Binding-site contacts:
Ligand atom C3 contacts residue SQ01 of chain 2.K at 2.9 Å.
Ligand atom O4 contacts residue ASP208 of chain 2.A at 2.7 Å (salt-bridge).
Ligand atom C3 contacts residue ARG228 of chain 2.A at 4.0 Å.
Ligand atom C5 contacts residue ASP208 of chain 2.A at 3.7 Å.
Ligand atom C6 contacts residue ASP208 of chain 2.A at 3.1 Å.
Ligand atom O4 contacts residue ASN14 of chain 2.A at 3.3 Å (h-bond).
Ligand atom C4 contacts residue SQ01 of chain 2.K at 3.5 Å.
Ligand atom C5 contacts residue TYR12 of chain 2.A at 3.6 Å (hydrophobic).
Ligand atom C6 contacts residue TYR12 of chain 2.A at 3.7 Å (hydrophobic).
Ligand atom O4 contacts residue GLY227 of chain 2.A at 3.6 Å.
Ligand atom C4 contacts residue ASP208 of chain 2.A at 3.2 Å.
Ligand atom C2 contacts residue LEU99 of chain 2.A at 4.2 Å (hydrophobic).
Ligand atom O6 contacts residue ASP208 of chain 2.A at 2.7 Å (salt-bridge).
Ligand atom O6 contacts residue TYR100 of chain 2.A at 3.0 Å (h-bond).
Ligand atom C2 contacts residue SQ01 of chain 2.K at 2.4 Å.
Ligand atom C5 contacts residue LEU99 of chain 2.A at 4.1 Å (hydrophobic).
Ligand atom O6 contacts residue GLY98 of chain 2.A at 3.0 Å (h-bond).
Ligand atom C6 contacts residue TYR100 of chain 2.A at 3.6 Å (hydrophobic).
Ligand atom C1 contacts residue SQ01 of chain 2.K at 1.4 Å.
Ligand atom C4 contacts residue ARG228 of chain 2.A at 3.8 Å.
Ligand atom O5 contacts residue TYR100 of chain 2.A at 4.2 Å.
Ligand atom O4 contacts residue ARG228 of chain 2.A at 3.0 Å (salt-bridge).
Ligand atom C5 contacts residue SQ01 of chain 2.K at 2.9 Å.
Ligand atom C4 contacts residue GLY227 of chain 2.A at 3.7 Å.
Ligand atom O3 contacts residue GLY227 of chain 2.A at 3.5 Å.
Ligand atom O2 contacts residue GLY98 of chain 2.A at 3.5 Å.
Ligand atom O5 contacts residue SQ01 of chain 2.K at 2.3 Å (h-bond).
Ligand atom O6 contacts residue LEU99 of chain 2.A at 3.1 Å (h-bond).
Ligand atom O2 contacts residue LEU99 of chain 2.A at 3.2 Å (h-bond).
Ligand atom O5 contacts residue LEU99 of chain 2.A at 3.1 Å.
Ligand atom C4 contacts residue ASN14 of chain 2.A at 4.2 Å.
Ligand atom O6 contacts residue ALA207 of chain 2.A at 3.3 Å.
Ligand atom C3 contacts residue GLY227 of chain 2.A at 4.2 Å.
Ligand atom O2 contacts residue SQ01 of chain 2.K at 3.6 Å.
Ligand atom O4 contacts residue TYR12 of chain 2.A at 3.9 Å.
Ligand atom C6 contacts residue ALA207 of chain 2.A at 3.4 Å (hydrophobic).
Ligand atom O3 contacts residue SQ01 of chain 2.K at 4.2 Å.
Ligand atom C1 contacts residue LEU99 of chain 2.A at 3.5 Å (hydrophobic).
Ligand atom C6 contacts residue LEU99 of chain 2.A at 3.9 Å (hydrophobic).
Ligand atom O3 contacts residue ARG228 of chain 2.A at 3.2 Å (salt-bridge).

A small-molecule ligand and the protein it binds are described below.
Small molecule (SMILES): OC[C@H]1O[C@H](O)[C@@H](O)[C@@H](O)[C@@H]1O

Sequence of chain 2.A:
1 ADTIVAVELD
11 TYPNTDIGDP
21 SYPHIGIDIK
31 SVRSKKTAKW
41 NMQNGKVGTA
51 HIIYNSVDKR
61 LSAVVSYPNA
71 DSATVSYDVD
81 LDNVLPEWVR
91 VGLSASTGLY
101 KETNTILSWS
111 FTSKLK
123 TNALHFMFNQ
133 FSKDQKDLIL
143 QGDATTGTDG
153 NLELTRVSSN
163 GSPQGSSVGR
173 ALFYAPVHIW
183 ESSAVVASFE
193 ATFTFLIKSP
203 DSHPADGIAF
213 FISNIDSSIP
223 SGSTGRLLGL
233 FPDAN